Binding-site contacts:
Ligand atom C12 contacts residue TYR248 of chain 1.D at 4.0 Å (hydrophobic).
Ligand atom O7 contacts residue TYR154 of chain 1.D at 3.8 Å.
Ligand atom N2 contacts residue TYR154 of chain 1.D at 4.2 Å.
Ligand atom N11 contacts residue TYR154 of chain 1.D at 3.5 Å.
Ligand atom C12 contacts residue ASP152 of chain 1.D at 4.3 Å.
Ligand atom N8 contacts residue TYR154 of chain 1.D at 3.1 Å.
Ligand atom N10 contacts residue GLU250 of chain 1.D at 2.5 Å (salt-bridge).
Ligand atom C12 contacts residue TYR154 of chain 1.D at 3.5 Å (hydrophobic).
Ligand atom N4 contacts residue ASP152 of chain 1.D at 3.4 Å.
Ligand atom C5 contacts residue TYR248 of chain 1.D at 3.9 Å (hydrophobic).
Ligand atom N11 contacts residue VAL243 of chain 1.D at 4.1 Å.
Ligand atom N10 contacts residue TYR248 of chain 1.D at 3.9 Å.
Ligand atom N2 contacts residue TYR248 of chain 1.D at 4.1 Å.
Ligand atom N11 contacts residue PHE178 of chain 1.D at 4.2 Å.
Ligand atom C6 contacts residue TYR154 of chain 1.D at 3.3 Å (hydrophobic).
Ligand atom N10 contacts residue PHE241 of chain 1.D at 3.0 Å.
Ligand atom C3 contacts residue TYR248 of chain 1.D at 4.2 Å (hydrophobic).
Ligand atom N8 contacts residue GLU250 of chain 1.D at 1.3 Å (salt-bridge).
Ligand atom C5 contacts residue GLU250 of chain 1.D at 3.9 Å.
Ligand atom N4 contacts residue TYR248 of chain 1.D at 4.0 Å.
Ligand atom N11 contacts residue GLU250 of chain 1.D at 3.6 Å (salt-bridge).
Ligand atom O7 contacts residue GLU250 of chain 1.D at 3.0 Å (salt-bridge).
Ligand atom N8 contacts residue TYR248 of chain 1.D at 3.7 Å.
Ligand atom O7 contacts residue ASP152 of chain 1.D at 3.8 Å.
Ligand atom C9 contacts residue GLU250 of chain 1.D at 2.1 Å.
Ligand atom C5 contacts residue TYR154 of chain 1.D at 3.5 Å (hydrophobic).
Ligand atom C9 contacts residue TYR154 of chain 1.D at 3.4 Å (hydrophobic).
Ligand atom C6 contacts residue ASP152 of chain 1.D at 4.0 Å.
Ligand atom N10 contacts residue TYR154 of chain 1.D at 4.1 Å.
Ligand atom C6 contacts residue TYR248 of chain 1.D at 3.8 Å (hydrophobic).
Ligand atom C6 contacts residue GLU250 of chain 1.D at 2.6 Å.
Ligand atom N2 contacts residue ASP152 of chain 1.D at 3.9 Å.
Ligand atom N11 contacts residue TYR248 of chain 1.D at 3.8 Å.
Ligand atom C3 contacts residue ASP152 of chain 1.D at 3.3 Å.
Ligand atom C1 contacts residue ASP152 of chain 1.D at 3.2 Å.
Ligand atom C12 contacts residue GLU250 of chain 1.D at 4.2 Å.
Ligand atom C5 contacts residue ASP152 of chain 1.D at 3.9 Å.
Ligand atom N4 contacts residue TYR154 of chain 1.D at 4.3 Å.
Ligand atom C9 contacts residue TYR248 of chain 1.D at 3.7 Å (hydrophobic).
Ligand atom O7 contacts residue TYR248 of chain 1.D at 4.1 Å.

This protein binds this small molecule.
Small molecule (SMILES): Cn1cnc2nc(N)[nH]c(=O)c21

Sequence of chain 1.D:
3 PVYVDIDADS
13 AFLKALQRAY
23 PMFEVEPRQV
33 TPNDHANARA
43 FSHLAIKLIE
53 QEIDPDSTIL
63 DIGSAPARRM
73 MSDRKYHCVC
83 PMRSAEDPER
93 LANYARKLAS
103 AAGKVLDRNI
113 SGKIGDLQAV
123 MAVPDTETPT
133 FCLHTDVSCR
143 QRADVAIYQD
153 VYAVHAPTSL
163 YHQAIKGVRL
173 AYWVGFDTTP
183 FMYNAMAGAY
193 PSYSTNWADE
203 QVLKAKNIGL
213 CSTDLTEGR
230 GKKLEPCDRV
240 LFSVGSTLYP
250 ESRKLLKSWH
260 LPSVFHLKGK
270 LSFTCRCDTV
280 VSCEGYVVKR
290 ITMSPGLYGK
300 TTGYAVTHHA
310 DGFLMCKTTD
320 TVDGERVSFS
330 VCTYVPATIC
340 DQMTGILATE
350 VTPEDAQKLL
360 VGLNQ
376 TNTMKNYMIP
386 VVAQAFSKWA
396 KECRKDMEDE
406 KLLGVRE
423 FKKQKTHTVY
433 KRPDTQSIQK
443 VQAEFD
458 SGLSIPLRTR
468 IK